Sequence of chain 1.B:
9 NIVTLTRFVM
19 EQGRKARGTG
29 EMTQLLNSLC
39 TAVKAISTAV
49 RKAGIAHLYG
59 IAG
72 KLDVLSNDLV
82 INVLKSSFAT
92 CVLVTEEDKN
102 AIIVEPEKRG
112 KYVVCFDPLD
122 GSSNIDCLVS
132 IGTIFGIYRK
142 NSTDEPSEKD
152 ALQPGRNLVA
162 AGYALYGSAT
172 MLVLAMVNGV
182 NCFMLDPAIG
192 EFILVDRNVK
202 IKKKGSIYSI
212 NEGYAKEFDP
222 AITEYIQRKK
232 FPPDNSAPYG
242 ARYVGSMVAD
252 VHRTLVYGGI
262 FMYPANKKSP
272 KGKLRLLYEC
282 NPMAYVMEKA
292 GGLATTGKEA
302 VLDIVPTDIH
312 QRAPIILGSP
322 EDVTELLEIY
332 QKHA

Sequence of chain 1.A:
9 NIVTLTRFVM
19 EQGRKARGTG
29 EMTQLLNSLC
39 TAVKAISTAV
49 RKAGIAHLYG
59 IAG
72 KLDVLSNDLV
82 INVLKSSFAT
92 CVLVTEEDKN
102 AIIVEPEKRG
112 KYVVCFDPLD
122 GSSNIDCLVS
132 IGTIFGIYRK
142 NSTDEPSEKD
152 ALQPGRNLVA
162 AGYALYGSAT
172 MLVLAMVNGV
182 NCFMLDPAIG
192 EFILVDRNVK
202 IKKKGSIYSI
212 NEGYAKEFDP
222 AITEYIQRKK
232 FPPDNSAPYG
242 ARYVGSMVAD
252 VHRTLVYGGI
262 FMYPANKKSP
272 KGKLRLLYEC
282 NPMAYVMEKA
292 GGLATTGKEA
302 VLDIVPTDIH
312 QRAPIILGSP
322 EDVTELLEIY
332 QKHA

The small molecule below binds the protein below.
Small molecule (SMILES): O=P(O)(O)OC[C@@H]1O[C@H](COP(=O)(O)O)[C@@H](O)[C@@H]1O

Binding-site contacts:
Ligand atom O6 contacts residue LYS274 of chain 1.B at 2.8 Å (salt-bridge).
Ligand atom P2 contacts residue TYR264 of chain 1.B at 3.7 Å.
Ligand atom C6 contacts residue TYR244 of chain 1.B at 3.3 Å (hydrophobic).
Ligand atom O5P contacts residue ARG243 of chain 1.A at 3.5 Å (salt-bridge).
Ligand atom C6 contacts residue LYS274 of chain 1.B at 3.9 Å.
Ligand atom O6 contacts residue TYR264 of chain 1.B at 3.7 Å.
Ligand atom O1 contacts residue ASP121 of chain 1.B at 3.2 Å (salt-bridge).
Ligand atom O1P contacts residue GLU97 of chain 1.B at 3.2 Å (salt-bridge).
Ligand atom O5P contacts residue TYR264 of chain 1.B at 3.7 Å.
Ligand atom O3 contacts residue MET248 of chain 1.B at 3.4 Å (h-bond).
Ligand atom P2 contacts residue LYS274 of chain 1.B at 3.7 Å.
Ligand atom O2P contacts residue SER123 of chain 1.B at 3.5 Å (h-bond).
Ligand atom O1 contacts residue MN1 of chain 1.G at 3.6 Å.
Ligand atom C4 contacts residue GLY246 of chain 1.B at 3.6 Å.
Ligand atom O3P contacts residue MN1 of chain 1.G at 3.8 Å.
Ligand atom C3 contacts residue ASP121 of chain 1.B at 3.8 Å.
Ligand atom O6P contacts residue LYS274 of chain 1.B at 3.6 Å.
Ligand atom O1 contacts residue GLY122 of chain 1.B at 3.5 Å (h-bond).
Ligand atom O4 contacts residue MET248 of chain 1.B at 3.4 Å (h-bond).
Ligand atom O6P contacts residue TYR264 of chain 1.B at 2.6 Å (h-bond).
Ligand atom O1P contacts residue ASP121 of chain 1.B at 3.3 Å (salt-bridge).
Ligand atom P1 contacts residue MN1 of chain 1.G at 3.4 Å.
Ligand atom O1P contacts residue GLY122 of chain 1.B at 3.4 Å (h-bond).
Ligand atom O6P contacts residue TYR215 of chain 1.B at 2.8 Å (h-bond).
Ligand atom P1 contacts residue ASP121 of chain 1.B at 3.9 Å.
Ligand atom P1 contacts residue GLY122 of chain 1.B at 3.9 Å.
Ligand atom C2 contacts residue LYS274 of chain 1.B at 3.6 Å.
Ligand atom C3 contacts residue LEU275 of chain 1.B at 3.9 Å (hydrophobic).
Ligand atom O4P contacts residue ARG243 of chain 1.A at 2.8 Å (salt-bridge).
Ligand atom C1 contacts residue LYS274 of chain 1.B at 3.6 Å.
Ligand atom C5 contacts residue LYS274 of chain 1.B at 3.8 Å.
Ligand atom O5P contacts residue ASN212 of chain 1.B at 3.0 Å (h-bond).
Ligand atom C4 contacts residue MET248 of chain 1.B at 3.7 Å (hydrophobic).
Ligand atom O1P contacts residue MN1 of chain 1.G at 2.4 Å.
Ligand atom P2 contacts residue ASN212 of chain 1.B at 3.9 Å.
Ligand atom O5 contacts residue LYS274 of chain 1.B at 2.8 Å (salt-bridge).
Ligand atom O5P contacts residue TYR244 of chain 1.B at 2.7 Å (h-bond).
Ligand atom C6 contacts residue TYR264 of chain 1.B at 3.8 Å (hydrophobic).
Ligand atom O3 contacts residue ASP121 of chain 1.B at 2.7 Å (salt-bridge).
Ligand atom O2P contacts residue SER124 of chain 1.B at 3.8 Å.